The protein below binds the small molecule below.
Small molecule (SMILES): O=C(CCNCc1ccc(-c2ccccc2)c(Cl)c1)NCCC(=O)Nc1cccc(C(=O)O)c1

Sequence of chain 1.A:
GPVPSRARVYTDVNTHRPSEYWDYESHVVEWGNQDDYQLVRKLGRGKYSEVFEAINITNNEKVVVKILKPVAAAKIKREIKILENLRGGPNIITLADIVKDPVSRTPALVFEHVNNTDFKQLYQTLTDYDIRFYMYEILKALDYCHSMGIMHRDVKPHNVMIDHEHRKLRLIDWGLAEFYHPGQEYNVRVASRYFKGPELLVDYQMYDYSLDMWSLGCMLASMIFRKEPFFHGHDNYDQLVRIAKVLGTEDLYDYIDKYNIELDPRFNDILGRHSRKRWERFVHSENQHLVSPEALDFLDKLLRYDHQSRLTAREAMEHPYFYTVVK

Binding-site contacts:
Ligand atom C12 contacts residue VAL161 of chain 1.A at 3.8 Å (hydrophobic).
Ligand atom C6 contacts residue ASN117 of chain 1.A at 3.8 Å.
Ligand atom O2 contacts residue ASN117 of chain 1.A at 2.9 Å (h-bond).
Ligand atom C14 contacts residue PRO158 of chain 1.A at 3.3 Å (hydrophobic).
Ligand atom C18 contacts residue LEU123 of chain 1.A at 3.8 Å (hydrophobic).
Ligand atom C13 contacts residue PRO158 of chain 1.A at 3.7 Å (hydrophobic).
Ligand atom C21 contacts residue MET220 of chain 1.A at 3.9 Å (hydrophobic).
Ligand atom O contacts residue PHE112 of chain 1.A at 3.2 Å.
Ligand atom CL contacts residue MET224 of chain 1.A at 3.7 Å.
Ligand atom C11 contacts residue VAL161 of chain 1.A at 3.4 Å (hydrophobic).
Ligand atom C8 contacts residue ASN117 of chain 1.A at 3.2 Å.
Ligand atom C15 contacts residue MET220 of chain 1.A at 3.6 Å (hydrophobic).
Ligand atom C25 contacts residue ILE173 of chain 1.A at 3.6 Å (hydrophobic).
Ligand atom C10 contacts residue HIS159 of chain 1.A at 3.3 Å.
Ligand atom N2 contacts residue VAL161 of chain 1.A at 2.6 Å (h-bond).
Ligand atom CL contacts residue TYR124 of chain 1.A at 3.6 Å.
Ligand atom C10 contacts residue PRO158 of chain 1.A at 3.6 Å (hydrophobic).
Ligand atom C5 contacts residue ILE173 of chain 1.A at 3.5 Å (hydrophobic).
Ligand atom C19 contacts residue MET220 of chain 1.A at 3.6 Å (hydrophobic).
Ligand atom C contacts residue LYS67 of chain 1.A at 3.7 Å.
Ligand atom N2 contacts residue PRO158 of chain 1.A at 2.7 Å (h-bond).
Ligand atom O1 contacts residue ASP174 of chain 1.A at 3.2 Å.
Ligand atom C2 contacts residue PHE112 of chain 1.A at 3.8 Å (hydrophobic).
Ligand atom C contacts residue ASP174 of chain 1.A at 3.3 Å.
Ligand atom C14 contacts residue VAL161 of chain 1.A at 3.3 Å (hydrophobic).
Ligand atom C10 contacts residue VAL161 of chain 1.A at 3.1 Å (hydrophobic).
Ligand atom C12 contacts residue PRO158 of chain 1.A at 3.6 Å (hydrophobic).
Ligand atom O1 contacts residue LYS67 of chain 1.A at 2.8 Å (salt-bridge).
Ligand atom C24 contacts residue ILE163 of chain 1.A at 3.6 Å (hydrophobic).
Ligand atom C21 contacts residue MET224 of chain 1.A at 3.7 Å (hydrophobic).
Ligand atom C10 contacts residue ASN117 of chain 1.A at 3.5 Å.
Ligand atom N1 contacts residue ASN117 of chain 1.A at 2.9 Å (h-bond).
Ligand atom C3 contacts residue VAL65 of chain 1.A at 3.8 Å (hydrophobic).
Ligand atom N contacts residue ILE173 of chain 1.A at 3.5 Å.
Ligand atom C9 contacts residue ASN117 of chain 1.A at 3.6 Å.
Ligand atom O contacts residue ASP174 of chain 1.A at 3.2 Å (salt-bridge).
Ligand atom C11 contacts residue PRO158 of chain 1.A at 3.4 Å (hydrophobic).
Ligand atom C20 contacts residue MET220 of chain 1.A at 3.4 Å (hydrophobic).
Ligand atom O3 contacts residue HIS159 of chain 1.A at 3.0 Å (h-bond).
Ligand atom C9 contacts residue HIS159 of chain 1.A at 3.5 Å.